A small-molecule ligand and the protein it binds are described below.
Small molecule (SMILES): CC(=O)N[C@@H]1[C@@H](O)[C@H](O)[C@@H](CO)O[C@H]1O

Binding-site contacts:
Ligand atom C7 contacts residue ASN678 of chain 1.B at 3.5 Å.
Ligand atom N2 contacts residue ASN678 of chain 1.B at 3.0 Å (h-bond).
Ligand atom C1 contacts residue ASN678 of chain 1.B at 1.4 Å.
Ligand atom C3 contacts residue ASN678 of chain 1.B at 3.8 Å.
Ligand atom C2 contacts residue ASN678 of chain 1.B at 2.5 Å.
Ligand atom O7 contacts residue ASN678 of chain 1.B at 3.7 Å.
Ligand atom C4 contacts residue ASN678 of chain 1.B at 4.3 Å.
Ligand atom O5 contacts residue ASN678 of chain 1.B at 2.4 Å (h-bond).
Ligand atom C5 contacts residue ASN678 of chain 1.B at 3.7 Å.

Sequence of chain 1.B:
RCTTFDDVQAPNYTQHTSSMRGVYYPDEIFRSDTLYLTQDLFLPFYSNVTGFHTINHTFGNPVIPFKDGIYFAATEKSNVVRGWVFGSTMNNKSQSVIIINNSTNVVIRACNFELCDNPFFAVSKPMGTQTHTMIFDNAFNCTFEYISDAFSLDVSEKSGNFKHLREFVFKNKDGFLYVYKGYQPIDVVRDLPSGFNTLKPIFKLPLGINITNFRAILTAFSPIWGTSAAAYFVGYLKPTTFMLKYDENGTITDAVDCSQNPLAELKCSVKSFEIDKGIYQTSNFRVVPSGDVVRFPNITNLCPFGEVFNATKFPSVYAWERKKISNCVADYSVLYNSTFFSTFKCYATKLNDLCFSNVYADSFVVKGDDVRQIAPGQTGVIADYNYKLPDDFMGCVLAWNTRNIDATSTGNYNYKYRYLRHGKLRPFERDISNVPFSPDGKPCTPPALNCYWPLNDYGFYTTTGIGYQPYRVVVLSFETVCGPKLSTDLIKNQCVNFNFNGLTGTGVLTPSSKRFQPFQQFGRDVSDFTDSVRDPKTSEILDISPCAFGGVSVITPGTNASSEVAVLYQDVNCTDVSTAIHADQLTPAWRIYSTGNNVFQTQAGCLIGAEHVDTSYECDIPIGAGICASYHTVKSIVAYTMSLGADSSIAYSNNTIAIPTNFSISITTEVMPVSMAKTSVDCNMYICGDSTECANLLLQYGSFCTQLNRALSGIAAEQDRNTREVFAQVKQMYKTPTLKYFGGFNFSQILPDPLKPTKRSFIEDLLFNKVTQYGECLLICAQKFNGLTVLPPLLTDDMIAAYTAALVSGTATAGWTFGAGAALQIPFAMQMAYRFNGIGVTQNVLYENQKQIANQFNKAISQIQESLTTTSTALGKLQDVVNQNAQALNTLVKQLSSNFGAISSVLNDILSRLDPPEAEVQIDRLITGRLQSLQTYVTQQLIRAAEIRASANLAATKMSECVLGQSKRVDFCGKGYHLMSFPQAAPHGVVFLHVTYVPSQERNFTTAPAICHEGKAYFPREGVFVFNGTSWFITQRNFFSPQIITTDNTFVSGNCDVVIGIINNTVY